Sequence of chain 60.C:
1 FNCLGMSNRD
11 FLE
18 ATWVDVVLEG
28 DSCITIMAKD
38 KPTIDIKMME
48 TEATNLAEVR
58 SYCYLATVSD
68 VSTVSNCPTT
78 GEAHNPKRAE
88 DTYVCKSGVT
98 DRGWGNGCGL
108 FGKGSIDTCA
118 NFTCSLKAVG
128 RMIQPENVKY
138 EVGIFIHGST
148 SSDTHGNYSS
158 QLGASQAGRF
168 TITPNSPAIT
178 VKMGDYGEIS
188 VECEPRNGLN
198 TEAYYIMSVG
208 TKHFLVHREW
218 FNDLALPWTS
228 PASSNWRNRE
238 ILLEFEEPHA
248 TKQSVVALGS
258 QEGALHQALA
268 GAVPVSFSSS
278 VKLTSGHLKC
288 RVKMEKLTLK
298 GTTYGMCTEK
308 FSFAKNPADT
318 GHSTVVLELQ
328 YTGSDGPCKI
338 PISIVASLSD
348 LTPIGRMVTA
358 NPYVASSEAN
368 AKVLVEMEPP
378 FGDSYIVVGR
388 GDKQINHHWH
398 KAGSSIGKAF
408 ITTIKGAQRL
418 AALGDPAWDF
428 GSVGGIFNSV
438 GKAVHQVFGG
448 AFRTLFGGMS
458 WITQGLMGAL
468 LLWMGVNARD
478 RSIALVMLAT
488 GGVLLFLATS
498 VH

Binding-site contacts:
Ligand atom O5 contacts residue THR120 of chain 60.C at 3.4 Å (h-bond).
Ligand atom C5 contacts residue THR89 of chain 60.C at 4.1 Å.
Ligand atom O6 contacts residue ASN118 of chain 60.C at 4.1 Å.
Ligand atom O6 contacts residue THR120 of chain 60.C at 3.1 Å (h-bond).
Ligand atom O5 contacts residue ASN118 of chain 60.C at 2.4 Å (h-bond).
Ligand atom C7 contacts residue ASN118 of chain 60.C at 3.6 Å.
Ligand atom C6 contacts residue THR89 of chain 60.C at 4.2 Å.
Ligand atom O5 contacts residue PHE119 of chain 60.C at 4.2 Å.
Ligand atom C2 contacts residue ASN118 of chain 60.C at 2.4 Å.
Ligand atom C1 contacts residue ASN118 of chain 60.C at 1.4 Å.
Ligand atom O6 contacts residue PHE119 of chain 60.C at 2.8 Å (h-bond).
Ligand atom C3 contacts residue ASN118 of chain 60.C at 3.8 Å.
Ligand atom C6 contacts residue PHE119 of chain 60.C at 4.1 Å (hydrophobic).
Ligand atom C4 contacts residue ASN118 of chain 60.C at 4.2 Å.
Ligand atom O7 contacts residue ASN118 of chain 60.C at 4.5 Å.
Ligand atom C1 contacts residue SER66 of chain 60.C at 4.2 Å.
Ligand atom C7 contacts residue TYR90 of chain 60.C at 3.8 Å (hydrophobic).
Ligand atom N2 contacts residue TYR90 of chain 60.C at 4.5 Å.
Ligand atom C5 contacts residue THR120 of chain 60.C at 4.0 Å.
Ligand atom O6 contacts residue THR89 of chain 60.C at 3.5 Å.
Ligand atom C1 contacts residue THR89 of chain 60.C at 3.9 Å.
Ligand atom O7 contacts residue TYR90 of chain 60.C at 3.7 Å.
Ligand atom C5 contacts residue ASN118 of chain 60.C at 3.7 Å.
Ligand atom C8 contacts residue TYR90 of chain 60.C at 3.9 Å (hydrophobic).
Ligand atom C8 contacts residue ASN118 of chain 60.C at 3.9 Å.
Ligand atom O5 contacts residue THR89 of chain 60.C at 3.8 Å.
Ligand atom N2 contacts residue ASN118 of chain 60.C at 2.9 Å (h-bond).
Ligand atom C2 contacts residue SER66 of chain 60.C at 4.4 Å.
Ligand atom C6 contacts residue THR120 of chain 60.C at 3.4 Å.

The protein below binds the small molecule below.
Small molecule (SMILES): CC(=O)N[C@@H]1[C@@H](O)[C@H](O)[C@@H](CO)O[C@H]1O